A small-molecule ligand and the protein it binds are described below.
Small molecule (SMILES): CC(=O)N[C@H]1[C@H]([C@H](O)[C@H](O)CO)O[C@@](O[C@H](CO)[C@@H](O)[C@@H]2O[C@@H](C(=O)O)C[C@H](O)[C@H]2NC(C)=O)(C(=O)O)C[C@@H]1O

Sequence of chain 33.B:
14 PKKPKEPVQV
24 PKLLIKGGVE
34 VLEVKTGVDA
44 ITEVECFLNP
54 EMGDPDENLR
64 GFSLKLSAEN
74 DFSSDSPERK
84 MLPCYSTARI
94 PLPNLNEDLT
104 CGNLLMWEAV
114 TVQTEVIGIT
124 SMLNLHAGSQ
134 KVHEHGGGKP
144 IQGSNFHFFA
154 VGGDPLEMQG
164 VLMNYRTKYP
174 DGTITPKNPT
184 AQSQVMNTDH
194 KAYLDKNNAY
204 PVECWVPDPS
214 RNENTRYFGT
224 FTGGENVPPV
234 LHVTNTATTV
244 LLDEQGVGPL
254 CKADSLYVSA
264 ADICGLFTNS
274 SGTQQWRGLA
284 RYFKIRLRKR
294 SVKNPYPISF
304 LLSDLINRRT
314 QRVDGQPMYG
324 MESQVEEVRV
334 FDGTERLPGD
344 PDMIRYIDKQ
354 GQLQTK

Binding-site contacts:
Ligand atom O9 contacts residue LYS68 of chain 33.C at 2.9 Å (salt-bridge).
Ligand atom C8 contacts residue GLN278 of chain 33.C at 3.6 Å.
Ligand atom O8 contacts residue LYS68 of chain 33.C at 3.4 Å.
Ligand atom C1 contacts residue ASN272 of chain 33.C at 4.1 Å.
Ligand atom C11 contacts residue PHE65 of chain 33.C at 3.4 Å (hydrophobic).
Ligand atom C10 contacts residue PHE75 of chain 33.D at 4.1 Å (hydrophobic).
Ligand atom N5 contacts residue GLN278 of chain 33.C at 3.7 Å.
Ligand atom C6 contacts residue ASN272 of chain 33.C at 3.7 Å.
Ligand atom C9 contacts residue LYS68 of chain 33.C at 3.8 Å.
Ligand atom O1B contacts residue THR276 of chain 33.C at 3.5 Å (h-bond).
Ligand atom C10 contacts residue ASN272 of chain 33.C at 3.9 Å.
Ligand atom O9 contacts residue GLN278 of chain 33.C at 3.9 Å.
Ligand atom C7 contacts residue GLN278 of chain 33.C at 3.8 Å.
Ligand atom O7 contacts residue LEU62 of chain 33.C at 4.0 Å.
Ligand atom O1A contacts residue LYS68 of chain 33.C at 2.8 Å.
Ligand atom C1 contacts residue LYS68 of chain 33.C at 3.6 Å.
Ligand atom O1A contacts residue THR276 of chain 33.C at 2.3 Å (h-bond).
Ligand atom N5 contacts residue ASN272 of chain 33.C at 3.2 Å (h-bond).
Ligand atom C11 contacts residue ASN272 of chain 33.C at 3.6 Å.
Ligand atom O8 contacts residue THR276 of chain 33.C at 3.6 Å.
Ligand atom C5 contacts residue ASN272 of chain 33.C at 4.1 Å.
Ligand atom C11 contacts residue THR276 of chain 33.C at 3.3 Å.
Ligand atom C1 contacts residue THR276 of chain 33.C at 3.2 Å.
Ligand atom C11 contacts residue SER274 of chain 33.C at 4.1 Å.
Ligand atom C9 contacts residue GLN278 of chain 33.C at 3.1 Å.
Ligand atom C11 contacts residue PHE270 of chain 33.C at 3.8 Å (hydrophobic).
Ligand atom C9 contacts residue LEU67 of chain 33.C at 4.1 Å (hydrophobic).
Ligand atom O1B contacts residue LYS68 of chain 33.C at 3.9 Å.
Ligand atom O10 contacts residue PHE75 of chain 33.D at 3.8 Å.
Ligand atom C10 contacts residue GLN278 of chain 33.C at 4.0 Å.
Ligand atom C11 contacts residue HIS138 of chain 33.B at 3.1 Å.
Ligand atom C1 contacts residue SER274 of chain 33.C at 4.1 Å.
Ligand atom O8 contacts residue GLN278 of chain 33.C at 3.4 Å (h-bond).
Ligand atom O1B contacts residue SER274 of chain 33.C at 2.9 Å (h-bond).
Ligand atom C6 contacts residue LYS68 of chain 33.C at 4.2 Å.
Ligand atom O8 contacts residue ASN272 of chain 33.C at 3.4 Å (h-bond).
Ligand atom C11 contacts residue GLN278 of chain 33.C at 3.5 Å.
Ligand atom C11 contacts residue PHE75 of chain 33.D at 3.3 Å (hydrophobic).
Ligand atom O9 contacts residue LEU67 of chain 33.C at 3.4 Å.
Ligand atom O1A contacts residue ASN272 of chain 33.C at 3.6 Å (h-bond).

Sequence of chain 33.C:
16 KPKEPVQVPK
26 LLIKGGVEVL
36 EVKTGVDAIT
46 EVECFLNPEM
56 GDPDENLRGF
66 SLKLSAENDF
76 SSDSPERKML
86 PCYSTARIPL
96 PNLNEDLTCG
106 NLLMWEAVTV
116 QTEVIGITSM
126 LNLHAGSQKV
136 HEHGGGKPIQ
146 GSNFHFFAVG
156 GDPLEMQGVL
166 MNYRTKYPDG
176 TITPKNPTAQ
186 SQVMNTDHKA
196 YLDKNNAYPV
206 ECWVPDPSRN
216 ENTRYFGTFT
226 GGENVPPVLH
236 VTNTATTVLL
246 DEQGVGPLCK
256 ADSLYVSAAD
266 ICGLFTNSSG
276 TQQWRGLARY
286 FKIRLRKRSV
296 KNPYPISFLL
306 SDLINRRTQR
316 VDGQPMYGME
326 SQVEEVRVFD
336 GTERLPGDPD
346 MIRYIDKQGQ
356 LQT

Sequence of chain 33.D:
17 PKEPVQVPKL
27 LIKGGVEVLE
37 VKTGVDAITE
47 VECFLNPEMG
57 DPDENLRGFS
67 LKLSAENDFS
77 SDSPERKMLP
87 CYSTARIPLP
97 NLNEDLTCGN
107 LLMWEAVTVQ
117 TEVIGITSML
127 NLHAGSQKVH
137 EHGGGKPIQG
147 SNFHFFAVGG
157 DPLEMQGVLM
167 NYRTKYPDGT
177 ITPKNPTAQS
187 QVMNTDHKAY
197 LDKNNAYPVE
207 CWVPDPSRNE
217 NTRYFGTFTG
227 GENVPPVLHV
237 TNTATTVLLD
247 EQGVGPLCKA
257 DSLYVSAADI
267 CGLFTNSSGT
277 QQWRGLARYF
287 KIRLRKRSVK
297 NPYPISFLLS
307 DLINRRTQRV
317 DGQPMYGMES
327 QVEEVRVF